Binding-site contacts:
Ligand atom C3 contacts residue FCP1 of chain 1.C at 0.0 Å.
Ligand atom C13 contacts residue FCP1 of chain 1.C at 1.9 Å.
Ligand atom C1 contacts residue FCP1 of chain 1.C at 0.0 Å.
Ligand atom F14 contacts residue VAL19 of chain 1.A at 3.2 Å.
Ligand atom O30 contacts residue LYS90 of chain 1.A at 2.1 Å.
Ligand atom C12 contacts residue FCP1 of chain 1.C at 2.4 Å.
Ligand atom N7 contacts residue FCP1 of chain 1.C at 0.0 Å (h-bond).
Ligand atom C1 contacts residue GLU82 of chain 1.A at 2.9 Å.
Ligand atom O30 contacts residue FCP1 of chain 1.C at 0.7 Å (h-bond).
Ligand atom N2 contacts residue FCP1 of chain 1.C at 0.0 Å (h-bond).
Ligand atom C11 contacts residue FCP1 of chain 1.C at 1.9 Å.
Ligand atom O23 contacts residue FCP1 of chain 1.C at 0.0 Å (h-bond).
Ligand atom F14 contacts residue ASP146 of chain 1.A at 3.1 Å.
Ligand atom C9 contacts residue ASP146 of chain 1.A at 3.1 Å.
Ligand atom N6 contacts residue LEU84 of chain 1.A at 3.2 Å (h-bond).
Ligand atom F15 contacts residue FCP1 of chain 1.C at 2.6 Å.
Ligand atom C28 contacts residue FCP1 of chain 1.C at 0.5 Å.
Ligand atom C25 contacts residue FCP1 of chain 1.C at 0.2 Å.
Ligand atom C19 contacts residue FCP1 of chain 1.C at 0.0 Å.
Ligand atom C20 contacts residue FCP1 of chain 1.C at 0.0 Å.
Ligand atom C10 contacts residue ASP146 of chain 1.A at 2.9 Å.
Ligand atom C22 contacts residue FCP1 of chain 1.C at 0.0 Å.
Ligand atom C4 contacts residue FCP1 of chain 1.C at 0.0 Å.
Ligand atom C21 contacts residue FCP1 of chain 1.C at 0.0 Å.
Ligand atom C29 contacts residue FCP1 of chain 1.C at 2.9 Å.
Ligand atom N27 contacts residue FCP1 of chain 1.C at 1.7 Å.
Ligand atom N16 contacts residue FCP1 of chain 1.C at 0.0 Å (h-bond).
Ligand atom N16 contacts residue LEU84 of chain 1.A at 2.6 Å (h-bond).
Ligand atom F14 contacts residue FCP1 of chain 1.C at 0.9 Å.
Ligand atom C8 contacts residue FCP1 of chain 1.C at 0.7 Å.
Ligand atom C9 contacts residue FCP1 of chain 1.C at 0.6 Å.
Ligand atom C22 contacts residue LEU84 of chain 1.A at 3.2 Å (hydrophobic).
Ligand atom N6 contacts residue FCP1 of chain 1.C at 0.0 Å (h-bond).
Ligand atom C10 contacts residue FCP1 of chain 1.C at 1.0 Å.
Ligand atom C24 contacts residue FCP1 of chain 1.C at 0.0 Å.
Ligand atom C18 contacts residue FCP1 of chain 1.C at 0.0 Å.
Ligand atom C17 contacts residue FCP1 of chain 1.C at 0.0 Å.
Ligand atom C17 contacts residue LEU84 of chain 1.A at 3.1 Å (hydrophobic).
Ligand atom C26 contacts residue FCP1 of chain 1.C at 1.5 Å.
Ligand atom C5 contacts residue FCP1 of chain 1.C at 0.0 Å.

Sequence of chain 1.A:
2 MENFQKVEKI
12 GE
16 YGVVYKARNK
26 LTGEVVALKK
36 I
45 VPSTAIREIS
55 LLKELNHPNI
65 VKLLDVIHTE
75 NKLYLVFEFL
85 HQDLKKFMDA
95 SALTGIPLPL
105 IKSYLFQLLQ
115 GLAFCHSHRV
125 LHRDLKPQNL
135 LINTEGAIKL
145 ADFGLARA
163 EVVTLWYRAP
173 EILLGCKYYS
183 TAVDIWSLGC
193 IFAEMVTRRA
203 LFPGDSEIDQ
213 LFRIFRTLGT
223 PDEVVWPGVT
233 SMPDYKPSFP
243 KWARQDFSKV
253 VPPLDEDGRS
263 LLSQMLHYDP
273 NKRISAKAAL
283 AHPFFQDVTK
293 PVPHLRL

A small-molecule ligand and the protein it binds are described below.
Small molecule (SMILES): CN(C)C[C@H](O)COc1ccc(Nc2cc(Nc3c(F)cccc3F)ncn2)cc1